Sequence of chain 1.A:
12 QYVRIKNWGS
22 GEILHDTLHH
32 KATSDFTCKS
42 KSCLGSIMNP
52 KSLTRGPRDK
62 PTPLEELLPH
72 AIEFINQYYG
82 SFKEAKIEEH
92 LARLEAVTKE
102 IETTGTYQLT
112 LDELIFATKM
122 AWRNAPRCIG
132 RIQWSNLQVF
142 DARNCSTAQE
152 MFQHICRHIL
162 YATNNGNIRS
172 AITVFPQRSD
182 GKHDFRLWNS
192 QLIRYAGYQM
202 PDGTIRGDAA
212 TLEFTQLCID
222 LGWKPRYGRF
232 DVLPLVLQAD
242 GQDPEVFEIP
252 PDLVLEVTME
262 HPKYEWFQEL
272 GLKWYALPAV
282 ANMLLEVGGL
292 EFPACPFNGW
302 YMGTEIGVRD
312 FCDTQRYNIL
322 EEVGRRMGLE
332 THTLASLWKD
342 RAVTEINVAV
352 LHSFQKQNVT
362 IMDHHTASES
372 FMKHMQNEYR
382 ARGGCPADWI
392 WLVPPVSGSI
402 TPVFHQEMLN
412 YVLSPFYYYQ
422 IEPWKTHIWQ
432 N

A small-molecule ligand and the protein it binds are described below.
Small molecule (SMILES): COc1ccnc(NC2CCN(C(=O)c3ccc(C#N)cc3)CC2)c1

Binding-site contacts:
Ligand atom N22 contacts residue PRO279 of chain 1.A at 3.6 Å.
Ligand atom O8 contacts residue GLN192 of chain 1.A at 3.2 Å.
Ligand atom O18 contacts residue HEM1 of chain 1.C at 3.3 Å.
Ligand atom C5 contacts residue GLN192 of chain 1.A at 3.5 Å.
Ligand atom C20 contacts residue HEM1 of chain 1.C at 3.4 Å.
Ligand atom C2 contacts residue ASP311 of chain 1.A at 3.5 Å.
Ligand atom C20 contacts residue TRP301 of chain 1.A at 3.4 Å (hydrophobic).
Ligand atom C1 contacts residue ARG195 of chain 1.A at 3.4 Å.
Ligand atom O8 contacts residue TYR276 of chain 1.A at 2.8 Å (h-bond).
Ligand atom C16 contacts residue TYR276 of chain 1.A at 3.5 Å (hydrophobic).
Ligand atom C21 contacts residue GLU306 of chain 1.A at 3.2 Å.
Ligand atom N25 contacts residue ALA211 of chain 1.A at 3.6 Å.
Ligand atom N25 contacts residue ARG317 of chain 1.A at 3.6 Å.
Ligand atom N11 contacts residue TYR302 of chain 1.A at 3.8 Å.
Ligand atom C3 contacts residue ARG195 of chain 1.A at 3.2 Å.
Ligand atom C12 contacts residue GLU306 of chain 1.A at 3.4 Å.
Ligand atom C1 contacts residue TYR276 of chain 1.A at 3.5 Å (hydrophobic).
Ligand atom C21 contacts residue HEM1 of chain 1.C at 3.6 Å.
Ligand atom N22 contacts residue GLU306 of chain 1.A at 2.6 Å (salt-bridge).
Ligand atom O18 contacts residue GLY300 of chain 1.A at 3.2 Å (h-bond).
Ligand atom C23 contacts residue GLU306 of chain 1.A at 3.4 Å.
Ligand atom C9 contacts residue ASN299 of chain 1.A at 3.7 Å.
Ligand atom C7 contacts residue ARG195 of chain 1.A at 3.1 Å.
Ligand atom C6 contacts residue GLN192 of chain 1.A at 3.7 Å.
Ligand atom C9 contacts residue PHE298 of chain 1.A at 3.6 Å (hydrophobic).
Ligand atom N25 contacts residue ARG195 of chain 1.A at 3.4 Å (salt-bridge).
Ligand atom C16 contacts residue GLN192 of chain 1.A at 3.5 Å.
Ligand atom N17 contacts residue GLU306 of chain 1.A at 2.8 Å (salt-bridge).
Ligand atom N17 contacts residue HEM1 of chain 1.C at 3.5 Å.
Ligand atom C10 contacts residue PRO279 of chain 1.A at 3.6 Å (hydrophobic).
Ligand atom C21 contacts residue PRO279 of chain 1.A at 3.7 Å (hydrophobic).
Ligand atom C10 contacts residue TYR302 of chain 1.A at 3.6 Å (hydrophobic).
Ligand atom C13 contacts residue HEM1 of chain 1.C at 3.5 Å.
Ligand atom C2 contacts residue ARG195 of chain 1.A at 3.2 Å.
Ligand atom C21 contacts residue TRP301 of chain 1.A at 3.0 Å (hydrophobic).
Ligand atom C7 contacts residue ARG317 of chain 1.A at 3.5 Å.
Ligand atom C1 contacts residue ASP311 of chain 1.A at 3.7 Å.
Ligand atom C9 contacts residue HEM1 of chain 1.C at 3.4 Å.
Ligand atom C2 contacts residue ARG317 of chain 1.A at 3.2 Å.
Ligand atom C19 contacts residue HEM1 of chain 1.C at 3.7 Å.